Sequence of chain 1.V:
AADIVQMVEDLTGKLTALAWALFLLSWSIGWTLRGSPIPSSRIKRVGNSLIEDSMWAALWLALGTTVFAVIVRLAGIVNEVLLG

Sequence of chain 1.Z:
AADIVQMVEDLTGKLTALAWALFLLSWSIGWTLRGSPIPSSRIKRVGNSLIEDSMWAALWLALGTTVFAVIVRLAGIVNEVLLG

Binding-site contacts:
Ligand atom C41 contacts residue TRP60 of chain 1.AA at 1.5 Å (hydrophobic).
Ligand atom C32 contacts residue PRO39 of chain 1.U at 4.2 Å (hydrophobic).
Ligand atom O58 contacts residue SER41 of chain 1.U at 4.2 Å.
Ligand atom C51 contacts residue LEU59 of chain 1.V at 3.7 Å (hydrophobic).
Ligand atom C56 contacts residue ARG42 of chain 1.U at 3.5 Å.
Ligand atom C46 contacts residue VAL70 of chain 1.AA at 4.1 Å (hydrophobic).
Ligand atom C57 contacts residue TRP56 of chain 1.V at 1.4 Å (hydrophobic).
Ligand atom C55 contacts residue ILE43 of chain 1.U at 4.0 Å (hydrophobic).
Ligand atom C12 contacts residue TRP60 of chain 1.AA at 3.8 Å (hydrophobic).
Ligand atom C11 contacts residue VAL46 of chain 1.Z at 3.8 Å (hydrophobic).
Ligand atom C24 contacts residue LEU63 of chain 1.AA at 4.1 Å (hydrophobic).
Ligand atom C42 contacts residue TRP60 of chain 1.AA at 3.7 Å (hydrophobic).
Ligand atom C24 contacts residue TRP60 of chain 1.AA at 4.0 Å (hydrophobic).
Ligand atom C09 contacts residue PRO39 of chain 1.U at 4.1 Å (hydrophobic).
Ligand atom C08 contacts residue TRP56 of chain 1.AA at 4.1 Å (hydrophobic).
Ligand atom C54 contacts residue TRP56 of chain 1.V at 3.5 Å (hydrophobic).
Ligand atom C56 contacts residue TRP56 of chain 1.V at 3.1 Å (hydrophobic).
Ligand atom C16 contacts residue LEU33 of chain 1.Z at 3.6 Å (hydrophobic).
Ligand atom C56 contacts residue GLU52 of chain 1.V at 3.8 Å.
Ligand atom C39 contacts residue TRP60 of chain 1.AA at 3.9 Å (hydrophobic).
Ligand atom C56 contacts residue SER40 of chain 1.U at 4.1 Å.
Ligand atom C53 contacts residue TRP56 of chain 1.V at 4.0 Å (hydrophobic).
Ligand atom C52 contacts residue MET55 of chain 1.V at 3.6 Å (hydrophobic).
Ligand atom C11 contacts residue TRP56 of chain 1.AA at 4.2 Å (hydrophobic).
Ligand atom C54 contacts residue MET55 of chain 1.V at 3.9 Å (hydrophobic).
Ligand atom C20 contacts residue LEU63 of chain 1.AA at 4.1 Å (hydrophobic).
Ligand atom C14 contacts residue ILE43 of chain 1.Z at 3.9 Å (hydrophobic).
Ligand atom C46 contacts residue VAL67 of chain 1.AA at 4.1 Å (hydrophobic).
Ligand atom O59 contacts residue GLU52 of chain 1.V at 3.7 Å.
Ligand atom C36 contacts residue ILE51 of chain 1.V at 3.7 Å (hydrophobic).
Ligand atom C49 contacts residue ILE71 of chain 1.AA at 3.8 Å (hydrophobic).
Ligand atom C40 contacts residue TRP60 of chain 1.AA at 2.8 Å (hydrophobic).
Ligand atom C32 contacts residue PRO37 of chain 1.U at 3.6 Å (hydrophobic).
Ligand atom C48 contacts residue LEU74 of chain 1.AA at 3.6 Å (hydrophobic).
Ligand atom C26 contacts residue VAL67 of chain 1.AA at 4.2 Å (hydrophobic).
Ligand atom C57 contacts residue ILE43 of chain 1.U at 3.6 Å (hydrophobic).
Ligand atom C38 contacts residue TRP60 of chain 1.AA at 4.1 Å (hydrophobic).
Ligand atom C55 contacts residue TRP56 of chain 1.V at 2.7 Å (hydrophobic).
Ligand atom C39 contacts residue MET55 of chain 1.V at 4.0 Å (hydrophobic).
Ligand atom C14 contacts residue TRP56 of chain 1.AA at 3.6 Å (hydrophobic).

Sequence of chain 1.U:
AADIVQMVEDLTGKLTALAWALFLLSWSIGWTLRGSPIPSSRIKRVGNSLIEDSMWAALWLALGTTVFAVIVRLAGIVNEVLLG

The protein below binds the small molecule below.
Small molecule (SMILES): CC(C)CCC[C@@H](C)CCC[C@H](C)CCC[C@H](C)CCC[C@@H](C)CO[C@@H](COCC[C@H](C)CCC[C@@H](C)CCC[C@@H](C)CCC[C@@H](C)CCCC(C)C)COP(=O)(O)O

Sequence of chain 1.AA:
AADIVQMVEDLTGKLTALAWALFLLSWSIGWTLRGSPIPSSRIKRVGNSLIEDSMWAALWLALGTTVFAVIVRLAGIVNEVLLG